Sequence of chain 1.D:
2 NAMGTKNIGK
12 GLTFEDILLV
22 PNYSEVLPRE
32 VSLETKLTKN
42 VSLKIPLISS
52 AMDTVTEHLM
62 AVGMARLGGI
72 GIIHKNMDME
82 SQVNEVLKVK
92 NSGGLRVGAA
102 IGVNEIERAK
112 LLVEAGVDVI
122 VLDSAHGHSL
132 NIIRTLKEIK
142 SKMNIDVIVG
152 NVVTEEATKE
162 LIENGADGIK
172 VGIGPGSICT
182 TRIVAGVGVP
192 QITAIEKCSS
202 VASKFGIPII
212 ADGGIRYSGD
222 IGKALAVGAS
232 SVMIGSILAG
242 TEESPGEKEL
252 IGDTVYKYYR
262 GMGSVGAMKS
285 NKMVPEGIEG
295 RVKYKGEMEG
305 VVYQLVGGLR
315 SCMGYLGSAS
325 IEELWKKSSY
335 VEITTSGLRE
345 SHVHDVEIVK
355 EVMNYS

Sequence of chain 1.C:
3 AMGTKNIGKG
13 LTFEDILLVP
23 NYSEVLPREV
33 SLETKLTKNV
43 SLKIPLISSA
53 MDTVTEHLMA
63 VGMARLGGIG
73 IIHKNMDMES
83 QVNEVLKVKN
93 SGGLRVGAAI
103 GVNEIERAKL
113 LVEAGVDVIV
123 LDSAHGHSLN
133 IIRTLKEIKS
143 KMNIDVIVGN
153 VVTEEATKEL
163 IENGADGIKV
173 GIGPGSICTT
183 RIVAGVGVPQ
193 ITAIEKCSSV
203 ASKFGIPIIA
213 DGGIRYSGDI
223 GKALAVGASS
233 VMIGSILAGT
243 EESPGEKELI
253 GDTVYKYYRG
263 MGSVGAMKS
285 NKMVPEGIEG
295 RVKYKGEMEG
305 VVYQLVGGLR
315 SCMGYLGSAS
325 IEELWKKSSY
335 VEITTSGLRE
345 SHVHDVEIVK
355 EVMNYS

The small molecule below binds the protein below.
Small molecule (SMILES): COc1cc(NC(=O)Cn2ncc3c(=O)oc4ccccc4c32)ccc1Cl

Binding-site contacts:
Ligand atom C2 contacts residue TYR319 of chain 1.C at 3.5 Å (hydrophobic).
Ligand atom C20 contacts residue GLY264 of chain 1.D at 3.8 Å.
Ligand atom C24 contacts residue GLU290 of chain 1.D at 3.4 Å.
Ligand atom C2 contacts residue PRO29 of chain 1.C at 4.0 Å (hydrophobic).
Ligand atom C22 contacts residue MET263 of chain 1.D at 3.3 Å (hydrophobic).
Ligand atom C1 contacts residue PRO29 of chain 1.C at 4.0 Å (hydrophobic).
Ligand atom C23 contacts residue ALA126 of chain 1.D at 3.5 Å (hydrophobic).
Ligand atom C17 contacts residue GLY264 of chain 1.D at 3.5 Å.
Ligand atom C3 contacts residue GLU290 of chain 1.D at 3.7 Å.
Ligand atom C13 contacts residue GLU290 of chain 1.D at 4.1 Å.
Ligand atom C24 contacts residue IMP1 of chain 1.M at 3.7 Å.
Ligand atom C2 contacts residue SER315 of chain 1.C at 3.6 Å.
Ligand atom C4 contacts residue ALA126 of chain 1.D at 4.1 Å (hydrophobic).
Ligand atom O2 contacts residue ALA126 of chain 1.D at 3.8 Å.
Ligand atom C22 contacts residue GLY264 of chain 1.D at 3.5 Å.
Ligand atom O3 contacts residue MET263 of chain 1.D at 3.6 Å.
Ligand atom O4 contacts residue GLY264 of chain 1.D at 3.8 Å.
Ligand atom C25 contacts residue ALA126 of chain 1.D at 4.1 Å (hydrophobic).
Ligand atom O4 contacts residue MET263 of chain 1.D at 2.9 Å (h-bond).
Ligand atom C24 contacts residue THR182 of chain 1.D at 3.8 Å.
Ligand atom C3 contacts residue SER315 of chain 1.C at 3.4 Å.
Ligand atom C16 contacts residue MET269 of chain 1.D at 3.9 Å (hydrophobic).
Ligand atom C8 contacts residue PRO29 of chain 1.C at 4.0 Å (hydrophobic).
Ligand atom O3 contacts residue GLY264 of chain 1.D at 3.4 Å (h-bond).
Ligand atom N1 contacts residue GLU290 of chain 1.D at 3.6 Å (salt-bridge).
Ligand atom C18 contacts residue GLY264 of chain 1.D at 3.7 Å.
Ligand atom C25 contacts residue IMP1 of chain 1.M at 3.1 Å.
Ligand atom C3 contacts residue TYR319 of chain 1.C at 3.5 Å (hydrophobic).
Ligand atom C26 contacts residue IMP1 of chain 1.M at 3.5 Å.
Ligand atom CL contacts residue HIS127 of chain 1.D at 3.5 Å.
Ligand atom CL contacts residue GLY318 of chain 1.C at 3.5 Å.
Ligand atom C19 contacts residue ALA126 of chain 1.D at 4.0 Å (hydrophobic).
Ligand atom C11 contacts residue ALA126 of chain 1.D at 4.0 Å (hydrophobic).
Ligand atom C8 contacts residue LEU28 of chain 1.C at 3.6 Å (hydrophobic).
Ligand atom C24 contacts residue ALA126 of chain 1.D at 3.5 Å (hydrophobic).
Ligand atom C17 contacts residue MET263 of chain 1.D at 3.9 Å (hydrophobic).
Ligand atom C19 contacts residue GLY264 of chain 1.D at 3.9 Å.
Ligand atom CL contacts residue TYR319 of chain 1.C at 3.7 Å.
Ligand atom C23 contacts residue GLU290 of chain 1.D at 3.3 Å.
Ligand atom N3 contacts residue MET269 of chain 1.D at 3.8 Å.